Sequence of chain 1.D:
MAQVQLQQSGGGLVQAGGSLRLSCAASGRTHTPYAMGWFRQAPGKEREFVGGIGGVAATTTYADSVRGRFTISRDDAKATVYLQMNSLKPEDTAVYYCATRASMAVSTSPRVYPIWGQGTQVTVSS

The protein below binds the small molecule below.
Small molecule (SMILES): O=C(Nc1ccc(Cl)cc1)Nc1ccc(Cl)c(Cl)c1

Binding-site contacts:
Ligand atom C12 contacts residue ARG101 of chain 1.D at 3.5 Å.
Ligand atom C16 contacts residue TYR34 of chain 1.D at 3.8 Å (hydrophobic).
Ligand atom CL1 contacts residue THR80 of chain 1.D at 3.5 Å.
Ligand atom C8 contacts residue HIS31 of chain 1.D at 3.5 Å.
Ligand atom O9 contacts residue THR30 of chain 1.D at 3.4 Å.
Ligand atom CL1 contacts residue ALA79 of chain 1.D at 3.4 Å.
Ligand atom CL1 contacts residue ARG74 of chain 1.D at 3.4 Å.
Ligand atom CL2 contacts residue ARG101 of chain 1.D at 3.5 Å.
Ligand atom C5 contacts residue THR32 of chain 1.D at 3.8 Å.
Ligand atom C6 contacts residue MET36 of chain 1.D at 3.7 Å (hydrophobic).
Ligand atom C1 contacts residue THR32 of chain 1.D at 3.9 Å.
Ligand atom N1 contacts residue THR100 of chain 1.D at 2.9 Å (h-bond).
Ligand atom N1 contacts residue TYR34 of chain 1.D at 3.8 Å.
Ligand atom CL2 contacts residue ILE115 of chain 1.D at 3.9 Å.
Ligand atom CL1 contacts residue THR32 of chain 1.D at 3.8 Å.
Ligand atom C2 contacts residue ALA26 of chain 1.D at 3.8 Å (hydrophobic).
Ligand atom C4 contacts residue MET36 of chain 1.D at 3.7 Å (hydrophobic).
Ligand atom C3 contacts residue ALA26 of chain 1.D at 3.6 Å (hydrophobic).
Ligand atom C5 contacts residue HIS31 of chain 1.D at 3.8 Å.
Ligand atom CL1 contacts residue VAL81 of chain 1.D at 3.7 Å.
Ligand atom C6 contacts residue VAL81 of chain 1.D at 3.8 Å (hydrophobic).
Ligand atom C3 contacts residue MET36 of chain 1.D at 3.9 Å (hydrophobic).
Ligand atom C2 contacts residue ALA79 of chain 1.D at 3.6 Å (hydrophobic).
Ligand atom O9 contacts residue HIS31 of chain 1.D at 2.9 Å (h-bond).
Ligand atom C11 contacts residue TYR34 of chain 1.D at 3.6 Å (hydrophobic).
Ligand atom C8 contacts residue THR100 of chain 1.D at 3.5 Å.
Ligand atom C11 contacts residue THR100 of chain 1.D at 3.8 Å.
Ligand atom C16 contacts residue VAL4 of chain 1.D at 3.5 Å (hydrophobic).
Ligand atom C12 contacts residue THR100 of chain 1.D at 3.6 Å.
Ligand atom C6 contacts residue THR32 of chain 1.D at 3.6 Å.
Ligand atom C15 contacts residue ARG29 of chain 1.D at 3.6 Å.
Ligand atom CL3 contacts residue GLN3 of chain 1.D at 3.2 Å.
Ligand atom C5 contacts residue TYR34 of chain 1.D at 3.3 Å (hydrophobic).
Ligand atom N7 contacts residue THR100 of chain 1.D at 3.0 Å (h-bond).
Ligand atom C15 contacts residue VAL4 of chain 1.D at 3.8 Å (hydrophobic).
Ligand atom C5 contacts residue MET36 of chain 1.D at 3.6 Å (hydrophobic).
Ligand atom CL2 contacts residue ALA102 of chain 1.D at 3.2 Å.
Ligand atom N7 contacts residue HIS31 of chain 1.D at 3.5 Å (h-bond).
Ligand atom C4 contacts residue HIS31 of chain 1.D at 3.6 Å.
Ligand atom C16 contacts residue ARG29 of chain 1.D at 3.6 Å.